Sequence of chain 1.A:
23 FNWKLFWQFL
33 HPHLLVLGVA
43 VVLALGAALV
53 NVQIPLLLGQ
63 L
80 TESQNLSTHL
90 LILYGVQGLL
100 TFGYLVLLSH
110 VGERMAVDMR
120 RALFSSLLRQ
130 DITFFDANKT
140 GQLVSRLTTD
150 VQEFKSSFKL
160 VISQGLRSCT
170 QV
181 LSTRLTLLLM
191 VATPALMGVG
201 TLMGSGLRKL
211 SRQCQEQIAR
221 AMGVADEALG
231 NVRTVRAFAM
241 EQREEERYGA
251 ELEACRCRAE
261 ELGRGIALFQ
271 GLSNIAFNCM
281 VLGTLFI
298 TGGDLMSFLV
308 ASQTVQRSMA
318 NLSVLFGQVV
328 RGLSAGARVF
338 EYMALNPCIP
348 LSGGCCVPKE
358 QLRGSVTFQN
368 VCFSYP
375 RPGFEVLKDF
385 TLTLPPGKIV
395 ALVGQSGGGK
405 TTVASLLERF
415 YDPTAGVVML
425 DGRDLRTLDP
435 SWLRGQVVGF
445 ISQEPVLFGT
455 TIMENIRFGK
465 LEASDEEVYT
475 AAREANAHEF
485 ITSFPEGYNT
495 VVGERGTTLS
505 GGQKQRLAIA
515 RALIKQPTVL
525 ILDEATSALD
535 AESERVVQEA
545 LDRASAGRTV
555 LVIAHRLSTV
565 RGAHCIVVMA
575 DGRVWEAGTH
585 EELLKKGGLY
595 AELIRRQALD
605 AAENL

Binding-site contacts:
Ligand atom OAH contacts residue PHE277 of chain 1.A at 4.2 Å.
Ligand atom CAY contacts residue MET316 of chain 1.A at 3.7 Å (hydrophobic).
Ligand atom CAV contacts residue SER320 of chain 1.A at 4.2 Å.
Ligand atom CAI contacts residue MET316 of chain 1.A at 4.2 Å (hydrophobic).
Ligand atom CAM contacts residue SER320 of chain 1.A at 4.0 Å.
Ligand atom CAR contacts residue SER273 of chain 1.A at 3.2 Å.
Ligand atom CAD contacts residue SER320 of chain 1.A at 4.1 Å.
Ligand atom CAY contacts residue SER273 of chain 1.A at 3.6 Å.
Ligand atom CBC contacts residue SER273 of chain 1.A at 3.5 Å.
Ligand atom OAW contacts residue SER320 of chain 1.A at 3.8 Å.
Ligand atom CAC contacts residue LEU330 of chain 1.A at 4.2 Å (hydrophobic).
Ligand atom OAH contacts residue GLN313 of chain 1.A at 3.5 Å.
Ligand atom CAL contacts residue SER273 of chain 1.A at 3.3 Å.
Ligand atom CBC contacts residue PRO194 of chain 1.A at 3.8 Å (hydrophobic).
Ligand atom OAW contacts residue MET316 of chain 1.A at 4.0 Å.
Ligand atom CAM contacts residue MET316 of chain 1.A at 3.6 Å (hydrophobic).
Ligand atom OAH contacts residue ASN274 of chain 1.A at 3.3 Å (h-bond).
Ligand atom CAE contacts residue VAL326 of chain 1.A at 4.2 Å (hydrophobic).
Ligand atom OAG contacts residue SER273 of chain 1.A at 4.0 Å.
Ligand atom CAX contacts residue SER273 of chain 1.A at 4.2 Å.
Ligand atom CAV contacts residue LEU319 of chain 1.A at 4.0 Å (hydrophobic).
Ligand atom CAO contacts residue TRP25 of chain 1.A at 4.2 Å (hydrophobic).
Ligand atom OAW contacts residue SER273 of chain 1.A at 3.0 Å (h-bond).
Ligand atom CAX contacts residue ASN274 of chain 1.A at 3.5 Å.
Ligand atom OAG contacts residue PHE277 of chain 1.A at 3.7 Å.
Ligand atom CAT contacts residue PHE269 of chain 1.A at 3.9 Å (hydrophobic).
Ligand atom CAL contacts residue ASN274 of chain 1.A at 3.8 Å.
Ligand atom OAG contacts residue PRO194 of chain 1.A at 3.4 Å.
Ligand atom CAD contacts residue LEU319 of chain 1.A at 3.4 Å (hydrophobic).
Ligand atom CAL contacts residue PHE277 of chain 1.A at 3.8 Å (hydrophobic).
Ligand atom CAT contacts residue PRO194 of chain 1.A at 3.9 Å (hydrophobic).
Ligand atom CAD contacts residue PHE323 of chain 1.A at 4.1 Å (hydrophobic).
Ligand atom CAI contacts residue LEU319 of chain 1.A at 3.6 Å (hydrophobic).
Ligand atom CAV contacts residue MET316 of chain 1.A at 3.6 Å (hydrophobic).
Ligand atom CAR contacts residue PHE269 of chain 1.A at 3.8 Å (hydrophobic).
Ligand atom OAF contacts residue ASN274 of chain 1.A at 3.3 Å (h-bond).
Ligand atom CAM contacts residue ALA317 of chain 1.A at 4.1 Å (hydrophobic).
Ligand atom CAZ contacts residue LEU319 of chain 1.A at 3.9 Å (hydrophobic).
Ligand atom CAK contacts residue LEU319 of chain 1.A at 4.0 Å (hydrophobic).
Ligand atom OAG contacts residue MET316 of chain 1.A at 3.6 Å.

The small molecule below binds the protein below.
Small molecule (SMILES): CC(C)CCC[C@@H](C)[C@H]1CC[C@H]2[C@@H]3CC=C4C[C@@H](OC(=O)CCC(=O)O)CC[C@]4(C)[C@H]3CC[C@]12C